This protein binds this small molecule.
Small molecule (SMILES): CC(=O)N[C@@H]1[C@@H](O)[C@H](O)[C@@H](CO)O[C@H]1O

Sequence of chain 1.C:
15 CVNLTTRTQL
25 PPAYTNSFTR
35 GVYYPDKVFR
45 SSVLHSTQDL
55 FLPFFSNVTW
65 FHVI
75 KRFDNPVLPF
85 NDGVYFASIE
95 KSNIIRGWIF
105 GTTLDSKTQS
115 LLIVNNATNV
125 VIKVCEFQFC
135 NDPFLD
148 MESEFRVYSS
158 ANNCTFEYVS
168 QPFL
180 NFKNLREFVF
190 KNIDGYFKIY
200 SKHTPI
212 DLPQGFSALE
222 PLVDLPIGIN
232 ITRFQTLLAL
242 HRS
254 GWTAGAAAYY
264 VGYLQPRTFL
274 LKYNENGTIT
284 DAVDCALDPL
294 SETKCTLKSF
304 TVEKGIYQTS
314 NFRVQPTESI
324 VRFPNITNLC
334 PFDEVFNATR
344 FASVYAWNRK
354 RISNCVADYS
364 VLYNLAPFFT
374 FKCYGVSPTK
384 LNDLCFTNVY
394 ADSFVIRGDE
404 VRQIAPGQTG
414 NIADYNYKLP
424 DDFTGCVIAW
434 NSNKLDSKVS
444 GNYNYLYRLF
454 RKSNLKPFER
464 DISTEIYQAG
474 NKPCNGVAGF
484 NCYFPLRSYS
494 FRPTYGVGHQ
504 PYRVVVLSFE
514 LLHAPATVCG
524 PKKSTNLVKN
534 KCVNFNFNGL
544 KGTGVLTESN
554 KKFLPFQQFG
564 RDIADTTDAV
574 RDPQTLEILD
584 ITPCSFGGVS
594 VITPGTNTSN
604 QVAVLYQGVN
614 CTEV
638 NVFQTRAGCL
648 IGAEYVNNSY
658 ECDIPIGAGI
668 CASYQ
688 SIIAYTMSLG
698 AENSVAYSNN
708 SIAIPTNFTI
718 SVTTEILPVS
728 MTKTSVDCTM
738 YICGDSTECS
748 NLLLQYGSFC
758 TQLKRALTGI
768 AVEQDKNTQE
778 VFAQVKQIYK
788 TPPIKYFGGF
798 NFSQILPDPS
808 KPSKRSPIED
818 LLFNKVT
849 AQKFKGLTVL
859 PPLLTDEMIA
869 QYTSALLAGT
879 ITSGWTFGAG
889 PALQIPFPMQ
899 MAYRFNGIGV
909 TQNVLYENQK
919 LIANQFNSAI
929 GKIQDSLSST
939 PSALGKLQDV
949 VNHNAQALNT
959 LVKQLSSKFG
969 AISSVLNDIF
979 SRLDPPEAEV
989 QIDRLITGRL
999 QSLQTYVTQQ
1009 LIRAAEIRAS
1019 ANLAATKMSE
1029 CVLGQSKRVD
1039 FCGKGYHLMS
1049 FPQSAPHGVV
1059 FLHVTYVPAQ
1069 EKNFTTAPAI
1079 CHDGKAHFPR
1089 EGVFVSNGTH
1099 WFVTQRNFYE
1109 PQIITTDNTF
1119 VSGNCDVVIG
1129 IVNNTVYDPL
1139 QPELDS

Binding-site contacts:
Ligand atom C6 contacts residue GLN577 of chain 1.C at 4.4 Å.
Ligand atom C3 contacts residue ASN328 of chain 1.C at 3.8 Å.
Ligand atom C5 contacts residue GLN577 of chain 1.C at 3.9 Å.
Ligand atom C8 contacts residue ILE329 of chain 1.C at 4.2 Å (hydrophobic).
Ligand atom C1 contacts residue GLN577 of chain 1.C at 4.1 Å.
Ligand atom C8 contacts residue ASN328 of chain 1.C at 3.2 Å.
Ligand atom C5 contacts residue ASN328 of chain 1.C at 3.7 Å.
Ligand atom C4 contacts residue GLN577 of chain 1.C at 4.5 Å.
Ligand atom C1 contacts residue ASN328 of chain 1.C at 1.4 Å.
Ligand atom O4 contacts residue GLN577 of chain 1.C at 4.1 Å.
Ligand atom C4 contacts residue ASN328 of chain 1.C at 4.2 Å.
Ligand atom C2 contacts residue ASN328 of chain 1.C at 2.5 Å.
Ligand atom C7 contacts residue ASN328 of chain 1.C at 3.7 Å.
Ligand atom O5 contacts residue GLN577 of chain 1.C at 4.1 Å.
Ligand atom O7 contacts residue ASN328 of chain 1.C at 4.0 Å.
Ligand atom N2 contacts residue ASN328 of chain 1.C at 2.9 Å (h-bond).
Ligand atom O5 contacts residue ASN328 of chain 1.C at 2.4 Å (h-bond).
Ligand atom C6 contacts residue THR578 of chain 1.C at 4.5 Å.